Sequence of chain 1.C:
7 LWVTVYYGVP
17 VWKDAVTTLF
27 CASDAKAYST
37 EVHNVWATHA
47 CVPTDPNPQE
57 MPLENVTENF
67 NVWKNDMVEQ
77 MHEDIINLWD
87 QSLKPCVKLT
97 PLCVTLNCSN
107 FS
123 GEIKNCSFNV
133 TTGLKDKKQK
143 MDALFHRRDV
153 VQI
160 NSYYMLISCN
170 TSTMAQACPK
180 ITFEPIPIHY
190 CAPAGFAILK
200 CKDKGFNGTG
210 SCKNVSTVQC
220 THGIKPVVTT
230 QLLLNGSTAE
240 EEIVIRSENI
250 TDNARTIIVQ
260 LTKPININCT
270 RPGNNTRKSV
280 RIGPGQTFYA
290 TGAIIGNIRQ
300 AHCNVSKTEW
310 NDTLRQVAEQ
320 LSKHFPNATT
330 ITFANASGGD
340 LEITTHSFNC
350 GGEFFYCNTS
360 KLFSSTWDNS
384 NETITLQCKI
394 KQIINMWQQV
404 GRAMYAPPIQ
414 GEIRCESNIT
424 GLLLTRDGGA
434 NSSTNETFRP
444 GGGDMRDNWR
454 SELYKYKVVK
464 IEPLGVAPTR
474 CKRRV

Binding-site contacts:
Ligand atom O5 contacts residue ASN248 of chain 1.C at 2.4 Å (h-bond).
Ligand atom C1 contacts residue THR250 of chain 1.C at 3.2 Å.
Ligand atom C3 contacts residue ASN248 of chain 1.C at 3.8 Å.
Ligand atom C8 contacts residue ASN248 of chain 1.C at 4.0 Å.
Ligand atom C4 contacts residue THR250 of chain 1.C at 4.5 Å.
Ligand atom O5 contacts residue ASP251 of chain 1.C at 3.6 Å.
Ligand atom C3 contacts residue THR250 of chain 1.C at 3.8 Å.
Ligand atom C7 contacts residue ASN248 of chain 1.C at 3.7 Å.
Ligand atom N2 contacts residue ASN248 of chain 1.C at 2.9 Å (h-bond).
Ligand atom O6 contacts residue ASP251 of chain 1.C at 4.3 Å.
Ligand atom N2 contacts residue THR250 of chain 1.C at 3.8 Å.
Ligand atom C1 contacts residue ASN248 of chain 1.C at 1.4 Å.
Ligand atom C2 contacts residue THR250 of chain 1.C at 3.8 Å.
Ligand atom C5 contacts residue THR250 of chain 1.C at 3.9 Å.
Ligand atom O5 contacts residue THR250 of chain 1.C at 4.0 Å.
Ligand atom C2 contacts residue ASN248 of chain 1.C at 2.5 Å.
Ligand atom O7 contacts residue ASN248 of chain 1.C at 4.0 Å.
Ligand atom C4 contacts residue ASN248 of chain 1.C at 4.2 Å.
Ligand atom C5 contacts residue ASN248 of chain 1.C at 3.7 Å.
Ligand atom O6 contacts residue THR250 of chain 1.C at 3.9 Å.
Ligand atom C1 contacts residue ASP251 of chain 1.C at 3.8 Å.

The small molecule below binds the protein below.
Small molecule (SMILES): CC(=O)N[C@@H]1[C@@H](O)[C@H](O)[C@@H](CO)O[C@H]1O